A small-molecule ligand and the protein it binds are described below.
Small molecule (SMILES): CC1=NCCC[C@@]12CCCCC21OCCO1

Binding-site contacts:
Ligand atom C12 contacts residue TYR197 of chain 1.E at 3.6 Å (hydrophobic).
Ligand atom C5 contacts residue SER155 of chain 1.E at 3.6 Å.
Ligand atom C9 contacts residue TYR64 of chain 1.A at 3.4 Å (hydrophobic).
Ligand atom C2 contacts residue TRP156 of chain 1.E at 3.7 Å (hydrophobic).
Ligand atom C15 contacts residue ILE127 of chain 1.A at 4.3 Å (hydrophobic).
Ligand atom C5 contacts residue TYR102 of chain 1.E at 3.4 Å (hydrophobic).
Ligand atom C10 contacts residue TYR64 of chain 1.A at 3.1 Å (hydrophobic).
Ligand atom C1 contacts residue TRP156 of chain 1.E at 3.5 Å (hydrophobic).
Ligand atom C6 contacts residue TYR197 of chain 1.E at 3.7 Å (hydrophobic).
Ligand atom C15 contacts residue CYS200 of chain 1.E at 4.2 Å (hydrophobic).
Ligand atom C5 contacts residue TRP156 of chain 1.E at 3.8 Å (hydrophobic).
Ligand atom C7 contacts residue TYR197 of chain 1.E at 3.9 Å (hydrophobic).
Ligand atom O17 contacts residue TYR197 of chain 1.E at 4.3 Å.
Ligand atom C9 contacts residue TRP156 of chain 1.E at 4.4 Å (hydrophobic).
Ligand atom C11 contacts residue TYR197 of chain 1.E at 3.9 Å (hydrophobic).
Ligand atom O14 contacts residue ILE127 of chain 1.A at 4.4 Å.
Ligand atom C6 contacts residue TYR102 of chain 1.E at 3.9 Å (hydrophobic).
Ligand atom O17 contacts residue TYR204 of chain 1.E at 3.9 Å.
Ligand atom C11 contacts residue TYR64 of chain 1.A at 3.8 Å (hydrophobic).
Ligand atom C1 contacts residue ILE127 of chain 1.A at 4.4 Å (hydrophobic).
Ligand atom N3 contacts residue SER155 of chain 1.E at 4.1 Å.
Ligand atom C16 contacts residue TYR204 of chain 1.E at 3.7 Å (hydrophobic).
Ligand atom N3 contacts residue TRP156 of chain 1.E at 2.9 Å (h-bond).
Ligand atom C12 contacts residue CYS199 of chain 1.E at 4.4 Å (hydrophobic).

Sequence of chain 1.E:
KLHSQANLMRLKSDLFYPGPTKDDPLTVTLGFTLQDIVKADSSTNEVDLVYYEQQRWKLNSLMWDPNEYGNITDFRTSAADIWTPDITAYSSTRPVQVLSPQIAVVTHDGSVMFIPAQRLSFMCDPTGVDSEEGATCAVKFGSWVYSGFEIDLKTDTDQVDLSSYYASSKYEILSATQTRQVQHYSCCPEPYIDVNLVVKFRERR

Sequence of chain 1.A:
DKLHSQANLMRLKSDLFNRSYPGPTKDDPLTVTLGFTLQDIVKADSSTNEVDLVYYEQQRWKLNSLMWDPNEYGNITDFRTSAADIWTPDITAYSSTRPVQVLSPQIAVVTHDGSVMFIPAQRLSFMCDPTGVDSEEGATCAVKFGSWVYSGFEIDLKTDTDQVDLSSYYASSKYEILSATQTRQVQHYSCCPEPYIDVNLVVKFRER